Sequence of chain 3.D:
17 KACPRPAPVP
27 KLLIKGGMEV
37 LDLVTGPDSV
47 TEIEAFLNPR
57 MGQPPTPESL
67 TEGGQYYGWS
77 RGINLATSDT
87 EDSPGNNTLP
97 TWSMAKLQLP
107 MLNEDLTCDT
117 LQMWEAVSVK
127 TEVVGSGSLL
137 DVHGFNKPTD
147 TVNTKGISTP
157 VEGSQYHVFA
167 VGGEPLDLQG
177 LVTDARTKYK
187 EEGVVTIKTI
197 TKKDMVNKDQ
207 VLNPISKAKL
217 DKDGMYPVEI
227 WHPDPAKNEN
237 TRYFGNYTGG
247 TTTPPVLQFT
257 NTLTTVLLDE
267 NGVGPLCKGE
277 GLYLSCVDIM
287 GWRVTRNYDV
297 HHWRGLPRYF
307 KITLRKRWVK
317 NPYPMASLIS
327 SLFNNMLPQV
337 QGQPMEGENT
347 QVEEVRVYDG

Sequence of chain 3.C:
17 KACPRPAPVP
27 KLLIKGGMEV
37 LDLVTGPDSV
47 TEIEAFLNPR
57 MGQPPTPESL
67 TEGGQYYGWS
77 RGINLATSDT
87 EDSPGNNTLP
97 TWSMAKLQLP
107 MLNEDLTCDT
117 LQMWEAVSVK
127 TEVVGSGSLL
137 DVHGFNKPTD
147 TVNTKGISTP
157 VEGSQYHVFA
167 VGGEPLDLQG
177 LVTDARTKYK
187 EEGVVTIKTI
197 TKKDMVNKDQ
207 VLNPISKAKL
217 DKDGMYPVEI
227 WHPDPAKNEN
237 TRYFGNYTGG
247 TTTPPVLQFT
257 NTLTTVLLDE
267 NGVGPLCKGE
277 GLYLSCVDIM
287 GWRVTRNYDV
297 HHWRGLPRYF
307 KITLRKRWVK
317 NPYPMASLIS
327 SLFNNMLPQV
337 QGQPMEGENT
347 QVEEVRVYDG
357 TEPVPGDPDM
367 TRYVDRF

This protein binds this small molecule.
Small molecule (SMILES): CC(=O)N[C@H]1[C@H]([C@H](O)[C@H](O)CO)O[C@@](O[C@H]2[C@@H](O)[C@@H](CO)O[C@@H](O[C@H]3[C@H](O)[C@@H](O)[C@H](O)O[C@@H]3CO)[C@@H]2O)(C(=O)O)C[C@@H]1O

Binding-site contacts:
Ligand atom C4 contacts residue GLY78 of chain 3.C at 3.2 Å.
Ligand atom C4 contacts residue HIS298 of chain 3.C at 3.8 Å.
Ligand atom O1A contacts residue TYR72 of chain 3.C at 3.6 Å.
Ligand atom O4 contacts residue ILE79 of chain 3.C at 3.7 Å.
Ligand atom C1 contacts residue ARG77 of chain 3.C at 3.3 Å.
Ligand atom O4 contacts residue ASN80 of chain 3.C at 4.3 Å.
Ligand atom O1B contacts residue ARG77 of chain 3.C at 2.7 Å (salt-bridge).
Ligand atom O4 contacts residue HIS298 of chain 3.C at 3.2 Å (h-bond).
Ligand atom O6 contacts residue ASN93 of chain 3.C at 3.4 Å (h-bond).
Ligand atom O1A contacts residue ARG77 of chain 3.C at 3.0 Å (salt-bridge).
Ligand atom N5 contacts residue TYR72 of chain 3.C at 3.1 Å (h-bond).
Ligand atom C3 contacts residue HIS298 of chain 3.C at 3.5 Å.
Ligand atom O9 contacts residue ARG77 of chain 3.C at 3.8 Å.
Ligand atom C4 contacts residue TYR72 of chain 3.C at 3.4 Å (hydrophobic).
Ligand atom C4 contacts residue ARG77 of chain 3.C at 4.4 Å.
Ligand atom O10 contacts residue THR291 of chain 3.C at 4.4 Å.
Ligand atom O4 contacts residue GLY78 of chain 3.C at 3.1 Å.
Ligand atom O1B contacts residue TYR72 of chain 3.C at 4.4 Å.
Ligand atom C1 contacts residue TYR72 of chain 3.C at 4.3 Å (hydrophobic).
Ligand atom O1A contacts residue HIS298 of chain 3.C at 4.3 Å.
Ligand atom O4 contacts residue ARG289 of chain 3.C at 4.4 Å.
Ligand atom O10 contacts residue ASN293 of chain 3.C at 4.5 Å.
Ligand atom C11 contacts residue ASP85 of chain 3.D at 4.0 Å.
Ligand atom O3 contacts residue VAL296 of chain 3.C at 4.4 Å.
Ligand atom C6 contacts residue ASN93 of chain 3.C at 3.7 Å.
Ligand atom O1A contacts residue GLY78 of chain 3.C at 3.8 Å.
Ligand atom C5 contacts residue TYR72 of chain 3.C at 3.6 Å (hydrophobic).
Ligand atom O8 contacts residue ARG77 of chain 3.C at 3.6 Å (salt-bridge).
Ligand atom O4 contacts residue THR291 of chain 3.C at 3.3 Å.
Ligand atom C2 contacts residue ARG77 of chain 3.C at 4.4 Å.
Ligand atom C2 contacts residue GLY78 of chain 3.C at 4.1 Å.
Ligand atom O3 contacts residue GLY78 of chain 3.C at 3.4 Å.
Ligand atom C3 contacts residue GLY78 of chain 3.C at 3.9 Å.
Ligand atom C1 contacts residue GLY78 of chain 3.C at 4.2 Å.
Ligand atom C11 contacts residue TYR72 of chain 3.C at 4.3 Å (hydrophobic).
Ligand atom C3 contacts residue ARG77 of chain 3.C at 4.2 Å.
Ligand atom C3 contacts residue GLY78 of chain 3.C at 4.3 Å.
Ligand atom O4 contacts residue TYR72 of chain 3.C at 3.8 Å.
Ligand atom C6 contacts residue TYR72 of chain 3.C at 3.9 Å (hydrophobic).
Ligand atom C10 contacts residue TYR72 of chain 3.C at 4.0 Å (hydrophobic).